Sequence of chain 1.B:
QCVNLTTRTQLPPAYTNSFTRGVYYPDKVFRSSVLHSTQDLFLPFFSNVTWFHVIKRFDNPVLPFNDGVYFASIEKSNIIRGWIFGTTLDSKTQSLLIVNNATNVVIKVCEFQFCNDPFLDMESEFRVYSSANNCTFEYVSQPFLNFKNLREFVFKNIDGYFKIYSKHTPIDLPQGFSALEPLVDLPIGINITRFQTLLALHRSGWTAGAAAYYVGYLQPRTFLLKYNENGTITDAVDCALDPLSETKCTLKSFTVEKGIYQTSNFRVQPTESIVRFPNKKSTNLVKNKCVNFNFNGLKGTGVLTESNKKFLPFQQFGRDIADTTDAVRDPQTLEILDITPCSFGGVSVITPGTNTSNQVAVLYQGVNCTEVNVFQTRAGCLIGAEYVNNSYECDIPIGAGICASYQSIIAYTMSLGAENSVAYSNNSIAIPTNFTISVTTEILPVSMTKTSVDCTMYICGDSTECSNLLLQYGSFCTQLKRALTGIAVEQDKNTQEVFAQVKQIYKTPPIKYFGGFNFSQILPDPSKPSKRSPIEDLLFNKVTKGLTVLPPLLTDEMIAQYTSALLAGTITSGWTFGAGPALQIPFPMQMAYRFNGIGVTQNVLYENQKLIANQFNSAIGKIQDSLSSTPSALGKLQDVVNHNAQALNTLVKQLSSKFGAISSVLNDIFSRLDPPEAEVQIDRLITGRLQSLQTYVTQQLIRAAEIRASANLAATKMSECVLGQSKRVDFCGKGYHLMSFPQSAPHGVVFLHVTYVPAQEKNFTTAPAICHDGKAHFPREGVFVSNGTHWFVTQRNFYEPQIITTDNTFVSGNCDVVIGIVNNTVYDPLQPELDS

Sequence of chain 1.A:
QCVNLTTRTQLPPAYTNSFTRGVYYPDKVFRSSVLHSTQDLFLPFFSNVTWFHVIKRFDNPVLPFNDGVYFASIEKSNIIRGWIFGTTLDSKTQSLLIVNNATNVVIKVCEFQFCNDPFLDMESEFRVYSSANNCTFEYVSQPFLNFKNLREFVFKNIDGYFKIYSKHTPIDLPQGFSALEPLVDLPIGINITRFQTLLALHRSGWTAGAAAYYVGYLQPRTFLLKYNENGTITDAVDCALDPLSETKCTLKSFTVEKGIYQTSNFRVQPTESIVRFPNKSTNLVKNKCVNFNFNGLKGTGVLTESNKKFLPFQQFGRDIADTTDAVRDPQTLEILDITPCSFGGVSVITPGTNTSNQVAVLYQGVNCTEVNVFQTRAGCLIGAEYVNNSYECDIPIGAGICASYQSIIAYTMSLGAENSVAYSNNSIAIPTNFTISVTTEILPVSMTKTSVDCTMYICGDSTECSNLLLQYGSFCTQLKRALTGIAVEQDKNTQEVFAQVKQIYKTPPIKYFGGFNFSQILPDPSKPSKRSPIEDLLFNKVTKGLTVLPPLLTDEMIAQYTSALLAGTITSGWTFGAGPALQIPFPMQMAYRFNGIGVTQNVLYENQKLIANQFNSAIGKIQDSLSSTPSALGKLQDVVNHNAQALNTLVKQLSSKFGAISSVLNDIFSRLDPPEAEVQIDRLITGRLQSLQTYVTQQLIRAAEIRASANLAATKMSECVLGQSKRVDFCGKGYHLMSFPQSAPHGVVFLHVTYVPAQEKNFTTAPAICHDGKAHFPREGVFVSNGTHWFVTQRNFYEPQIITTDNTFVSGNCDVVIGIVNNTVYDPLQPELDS

This small molecule binds to this protein.
Small molecule (SMILES): CC(=O)N[C@@H]1[C@@H](O)[C@H](O)[C@@H](CO)O[C@H]1O

Binding-site contacts:
Ligand atom C2 contacts residue ASN279 of chain 1.B at 2.5 Å.
Ligand atom O6 contacts residue ASN279 of chain 1.B at 4.4 Å.
Ligand atom O6 contacts residue LYS555 of chain 1.A at 3.6 Å.
Ligand atom N2 contacts residue ASN279 of chain 1.B at 2.9 Å (h-bond).
Ligand atom C3 contacts residue ASN279 of chain 1.B at 3.8 Å.
Ligand atom C5 contacts residue ASN279 of chain 1.B at 3.7 Å.
Ligand atom C7 contacts residue ASN277 of chain 1.B at 3.6 Å.
Ligand atom C8 contacts residue ASN279 of chain 1.B at 4.5 Å.
Ligand atom C4 contacts residue ASN279 of chain 1.B at 4.2 Å.
Ligand atom O7 contacts residue ASN277 of chain 1.B at 3.6 Å (h-bond).
Ligand atom C7 contacts residue ASN279 of chain 1.B at 3.4 Å.
Ligand atom C1 contacts residue ASN279 of chain 1.B at 1.4 Å.
Ligand atom O7 contacts residue ASN279 of chain 1.B at 3.5 Å (h-bond).
Ligand atom O5 contacts residue ASN279 of chain 1.B at 2.4 Å (h-bond).
Ligand atom C8 contacts residue ASN277 of chain 1.B at 3.5 Å.
Ligand atom N2 contacts residue ASN277 of chain 1.B at 4.4 Å.